Sequence of chain 1.E:
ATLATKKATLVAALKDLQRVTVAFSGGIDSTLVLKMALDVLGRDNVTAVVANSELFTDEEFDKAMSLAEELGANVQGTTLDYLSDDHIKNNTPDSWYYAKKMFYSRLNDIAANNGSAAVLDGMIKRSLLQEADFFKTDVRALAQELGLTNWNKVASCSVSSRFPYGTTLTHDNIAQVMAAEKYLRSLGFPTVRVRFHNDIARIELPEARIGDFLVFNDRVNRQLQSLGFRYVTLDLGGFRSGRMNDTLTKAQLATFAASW

A small-molecule ligand and the protein it binds are described below.
Small molecule (SMILES): NC(=O)c1ccc[n+]([C@@H]2O[C@H](COP(=O)(O)O)[C@@H](O)[C@H]2O)c1

Binding-site contacts:
Ligand atom C4R contacts residue SER180 of chain 1.E at 3.9 Å.
Ligand atom O2P contacts residue ARG212 of chain 1.E at 3.2 Å (salt-bridge).
Ligand atom O3P contacts residue ARG212 of chain 1.E at 3.8 Å.
Ligand atom O2P contacts residue CYS176 of chain 1.E at 3.0 Å (h-bond).
Ligand atom O5R contacts residue SER180 of chain 1.E at 3.4 Å.
Ligand atom O3P contacts residue ARG214 of chain 1.E at 2.8 Å (salt-bridge).
Ligand atom P contacts residue SER180 of chain 1.E at 3.8 Å.
Ligand atom C5R contacts residue CYS176 of chain 1.E at 4.2 Å (hydrophobic).
Ligand atom O3P contacts residue ARG259 of chain 1.E at 2.3 Å (salt-bridge).
Ligand atom O1P contacts residue ARG214 of chain 1.E at 3.0 Å (salt-bridge).
Ligand atom O1P contacts residue SER180 of chain 1.E at 2.6 Å (h-bond).
Ligand atom O3P contacts residue PHE258 of chain 1.E at 3.9 Å.
Ligand atom P contacts residue ARG259 of chain 1.E at 3.4 Å.
Ligand atom O5R contacts residue ARG259 of chain 1.E at 4.2 Å.
Ligand atom O5R contacts residue ARG214 of chain 1.E at 4.4 Å.
Ligand atom C5R contacts residue SER180 of chain 1.E at 4.1 Å.
Ligand atom P contacts residue ARG214 of chain 1.E at 3.6 Å.
Ligand atom O1P contacts residue CYS176 of chain 1.E at 4.5 Å.
Ligand atom P contacts residue ARG212 of chain 1.E at 3.5 Å.
Ligand atom O1P contacts residue ARG212 of chain 1.E at 2.8 Å (salt-bridge).
Ligand atom P contacts residue CYS176 of chain 1.E at 4.2 Å.
Ligand atom O1P contacts residue ARG181 of chain 1.E at 4.2 Å.
Ligand atom C3 contacts residue TRP97 of chain 1.E at 4.5 Å (hydrophobic).
Ligand atom O2R contacts residue TYR184 of chain 1.E at 3.8 Å.
Ligand atom O2P contacts residue ARG259 of chain 1.E at 3.2 Å (salt-bridge).